Binding-site contacts:
Ligand atom O5 contacts residue ASN11 of chain 3.A at 2.4 Å (h-bond).
Ligand atom N2 contacts residue ASN11 of chain 3.A at 2.9 Å (h-bond).
Ligand atom C8 contacts residue ASN11 of chain 3.A at 4.3 Å.
Ligand atom O7 contacts residue ASN11 of chain 3.A at 2.8 Å (h-bond).
Ligand atom C5 contacts residue ASN11 of chain 3.A at 3.7 Å.
Ligand atom C4 contacts residue ASN11 of chain 3.A at 4.2 Å.
Ligand atom C2 contacts residue ASN11 of chain 3.A at 2.5 Å.
Ligand atom C6 contacts residue ASN11 of chain 3.A at 4.5 Å.
Ligand atom C1 contacts residue ASN11 of chain 3.A at 1.4 Å.
Ligand atom C7 contacts residue ASN11 of chain 3.A at 3.0 Å.
Ligand atom C3 contacts residue ASN11 of chain 3.A at 3.8 Å.

The small molecule below binds the protein below.
Small molecule (SMILES): CC(=O)N[C@@H]1[C@@H](O)[C@H](O)[C@@H](CO)O[C@H]1O

Sequence of chain 3.A:
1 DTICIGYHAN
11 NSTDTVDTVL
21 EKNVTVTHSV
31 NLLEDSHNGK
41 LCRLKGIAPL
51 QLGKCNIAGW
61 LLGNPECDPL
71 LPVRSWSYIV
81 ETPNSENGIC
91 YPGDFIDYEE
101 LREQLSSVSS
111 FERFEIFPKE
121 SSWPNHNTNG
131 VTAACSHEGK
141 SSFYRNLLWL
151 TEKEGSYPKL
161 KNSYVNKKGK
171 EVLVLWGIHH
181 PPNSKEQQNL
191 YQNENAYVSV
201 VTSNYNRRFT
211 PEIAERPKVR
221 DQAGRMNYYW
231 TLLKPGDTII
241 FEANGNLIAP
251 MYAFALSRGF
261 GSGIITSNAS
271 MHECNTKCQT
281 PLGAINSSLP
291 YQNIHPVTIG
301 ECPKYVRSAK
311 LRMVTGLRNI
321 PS